Sequence of chain 2.A:
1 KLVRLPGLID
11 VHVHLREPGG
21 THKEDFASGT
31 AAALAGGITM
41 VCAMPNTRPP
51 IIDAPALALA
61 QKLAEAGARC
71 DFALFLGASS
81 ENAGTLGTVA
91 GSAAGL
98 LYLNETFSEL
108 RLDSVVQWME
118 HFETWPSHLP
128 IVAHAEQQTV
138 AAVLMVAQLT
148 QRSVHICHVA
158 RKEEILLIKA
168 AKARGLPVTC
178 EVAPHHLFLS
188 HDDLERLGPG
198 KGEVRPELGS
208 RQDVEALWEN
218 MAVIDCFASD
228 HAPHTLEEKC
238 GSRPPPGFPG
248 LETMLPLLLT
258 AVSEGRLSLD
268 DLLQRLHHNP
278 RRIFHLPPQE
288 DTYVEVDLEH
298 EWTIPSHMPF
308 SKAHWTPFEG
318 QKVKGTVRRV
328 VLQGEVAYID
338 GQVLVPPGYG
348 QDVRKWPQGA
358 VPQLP

A protein and the small-molecule ligand that binds it are described below.
Small molecule (SMILES): O=C1C[C@@H](C(=O)O)NC(=O)N1

Binding-site contacts:
Ligand atom O72 contacts residue PHE104 of chain 2.A at 3.4 Å.
Ligand atom C2 contacts residue PRO243 of chain 2.A at 3.5 Å (hydrophobic).
Ligand atom O71 contacts residue HIS231 of chain 2.A at 3.1 Å (h-bond).
Ligand atom C5 contacts residue THR103 of chain 2.A at 3.4 Å.
Ligand atom O4 contacts residue ZN1 of chain 2.I at 2.5 Å.
Ligand atom O2 contacts residue VAL201 of chain 2.A at 3.6 Å.
Ligand atom C6 contacts residue HIS14 of chain 2.A at 3.9 Å.
Ligand atom C2 contacts residue ARG202 of chain 2.A at 3.5 Å.
Ligand atom C7 contacts residue ASN46 of chain 2.A at 4.0 Å.
Ligand atom C4 contacts residue ZN1 of chain 2.I at 3.3 Å.
Ligand atom O71 contacts residue PHE104 of chain 2.A at 3.3 Å.
Ligand atom C4 contacts residue ARG202 of chain 2.A at 4.0 Å.
Ligand atom C6 contacts residue ALA229 of chain 2.A at 3.8 Å (hydrophobic).
Ligand atom O72 contacts residue ARG16 of chain 2.A at 2.9 Å (salt-bridge).
Ligand atom O72 contacts residue ASN46 of chain 2.A at 2.9 Å (h-bond).
Ligand atom C7 contacts residue PHE104 of chain 2.A at 3.5 Å (hydrophobic).
Ligand atom O4 contacts residue HIS131 of chain 2.A at 2.9 Å (h-bond).
Ligand atom C7 contacts residue ALA229 of chain 2.A at 3.7 Å (hydrophobic).
Ligand atom C2 contacts residue THR103 of chain 2.A at 3.6 Å.
Ligand atom N1 contacts residue ALA229 of chain 2.A at 3.6 Å.
Ligand atom C4 contacts residue HIS131 of chain 2.A at 4.0 Å.
Ligand atom N1 contacts residue PRO243 of chain 2.A at 3.0 Å (h-bond).
Ligand atom O2 contacts residue ARG202 of chain 2.A at 2.9 Å (salt-bridge).
Ligand atom C7 contacts residue ARG16 of chain 2.A at 3.4 Å.
Ligand atom O4 contacts residue KCX97 of chain 2.A at 3.8 Å.
Ligand atom C2 contacts residue GLY244 of chain 2.A at 3.8 Å.
Ligand atom O4 contacts residue THR103 of chain 2.A at 2.5 Å (h-bond).
Ligand atom C5 contacts residue HIS14 of chain 2.A at 3.8 Å.
Ligand atom N1 contacts residue GLY244 of chain 2.A at 3.6 Å.
Ligand atom O2 contacts residue GLY244 of chain 2.A at 3.1 Å (h-bond).
Ligand atom C4 contacts residue THR103 of chain 2.A at 2.5 Å.
Ligand atom O2 contacts residue PRO243 of chain 2.A at 3.1 Å.
Ligand atom C7 contacts residue PRO243 of chain 2.A at 4.0 Å (hydrophobic).
Ligand atom N3 contacts residue ARG202 of chain 2.A at 3.0 Å (salt-bridge).
Ligand atom O72 contacts residue HIS14 of chain 2.A at 3.1 Å (h-bond).
Ligand atom C5 contacts residue ZN1 of chain 2.H at 3.6 Å.
Ligand atom O71 contacts residue ARG16 of chain 2.A at 2.8 Å (salt-bridge).
Ligand atom O71 contacts residue PRO243 of chain 2.A at 3.1 Å (h-bond).
Ligand atom O71 contacts residue ALA229 of chain 2.A at 3.6 Å.
Ligand atom N3 contacts residue THR103 of chain 2.A at 2.7 Å (h-bond).